A protein and the small-molecule ligand that binds it are described below.
Small molecule (SMILES): CC(=O)N[C@@H]1[C@@H](O)[C@H](O)[C@@H](CO)O[C@H]1O

Sequence of chain 1.B:
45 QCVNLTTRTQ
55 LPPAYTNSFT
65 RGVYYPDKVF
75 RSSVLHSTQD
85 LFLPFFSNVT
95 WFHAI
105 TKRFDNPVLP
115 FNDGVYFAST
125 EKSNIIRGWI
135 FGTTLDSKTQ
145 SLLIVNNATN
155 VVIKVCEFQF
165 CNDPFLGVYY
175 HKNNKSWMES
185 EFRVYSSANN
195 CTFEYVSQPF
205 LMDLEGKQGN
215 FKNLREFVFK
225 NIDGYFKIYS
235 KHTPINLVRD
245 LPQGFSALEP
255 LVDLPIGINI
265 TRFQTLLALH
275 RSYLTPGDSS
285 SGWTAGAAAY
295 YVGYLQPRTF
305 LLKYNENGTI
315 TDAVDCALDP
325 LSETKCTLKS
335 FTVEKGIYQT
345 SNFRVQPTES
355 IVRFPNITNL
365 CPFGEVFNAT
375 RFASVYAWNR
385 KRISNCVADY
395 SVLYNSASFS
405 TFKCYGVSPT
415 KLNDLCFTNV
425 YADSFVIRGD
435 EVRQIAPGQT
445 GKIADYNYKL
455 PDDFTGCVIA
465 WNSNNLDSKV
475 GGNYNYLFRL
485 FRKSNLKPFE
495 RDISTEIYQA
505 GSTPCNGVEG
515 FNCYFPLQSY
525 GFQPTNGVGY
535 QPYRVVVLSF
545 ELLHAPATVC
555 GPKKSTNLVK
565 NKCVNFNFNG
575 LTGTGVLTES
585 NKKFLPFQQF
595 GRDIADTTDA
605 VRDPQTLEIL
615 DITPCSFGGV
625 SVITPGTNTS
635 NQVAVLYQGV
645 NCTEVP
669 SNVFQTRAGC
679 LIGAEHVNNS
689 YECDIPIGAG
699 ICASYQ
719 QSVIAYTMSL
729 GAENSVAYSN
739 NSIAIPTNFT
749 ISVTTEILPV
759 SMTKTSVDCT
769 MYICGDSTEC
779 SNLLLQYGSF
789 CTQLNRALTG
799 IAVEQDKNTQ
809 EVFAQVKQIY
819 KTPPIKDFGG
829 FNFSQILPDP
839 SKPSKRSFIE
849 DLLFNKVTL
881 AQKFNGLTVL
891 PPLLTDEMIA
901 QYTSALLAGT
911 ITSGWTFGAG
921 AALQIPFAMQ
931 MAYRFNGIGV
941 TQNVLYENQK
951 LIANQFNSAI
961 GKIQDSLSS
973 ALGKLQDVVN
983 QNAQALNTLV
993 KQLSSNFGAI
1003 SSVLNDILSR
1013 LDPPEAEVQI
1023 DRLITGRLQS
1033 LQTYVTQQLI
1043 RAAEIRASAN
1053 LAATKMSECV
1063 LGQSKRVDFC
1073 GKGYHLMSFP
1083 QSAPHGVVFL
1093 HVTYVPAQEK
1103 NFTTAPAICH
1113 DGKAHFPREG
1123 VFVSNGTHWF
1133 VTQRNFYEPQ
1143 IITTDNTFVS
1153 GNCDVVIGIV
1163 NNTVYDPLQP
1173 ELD

Binding-site contacts:
Ligand atom C7 contacts residue ASN632 of chain 1.B at 3.5 Å.
Ligand atom N2 contacts residue ASN632 of chain 1.B at 2.9 Å (h-bond).
Ligand atom C5 contacts residue ASN632 of chain 1.B at 3.7 Å.
Ligand atom C4 contacts residue ASN632 of chain 1.B at 4.2 Å.
Ligand atom O5 contacts residue ASN632 of chain 1.B at 2.4 Å (h-bond).
Ligand atom C2 contacts residue ASN632 of chain 1.B at 2.5 Å.
Ligand atom O7 contacts residue ASN632 of chain 1.B at 3.7 Å.
Ligand atom C1 contacts residue ASN632 of chain 1.B at 1.4 Å.
Ligand atom C3 contacts residue ASN632 of chain 1.B at 3.8 Å.